Binding-site contacts:
Ligand atom C3 contacts residue LYS49 of chain 1.C at 3.3 Å.
Ligand atom C3 contacts residue SER10 of chain 1.I at 3.8 Å.
Ligand atom C3 contacts residue ARG56 of chain 1.C at 3.5 Å.
Ligand atom O5 contacts residue VAL9 of chain 1.I at 4.0 Å.
Ligand atom O3 contacts residue ARG56 of chain 1.C at 2.7 Å (salt-bridge).
Ligand atom C8 contacts residue GLN11 of chain 1.I at 3.1 Å.
Ligand atom C8 contacts residue LYS124 of chain 1.C at 4.2 Å.
Ligand atom C2 contacts residue SER10 of chain 1.I at 2.5 Å.
Ligand atom O4 contacts residue ARG60 of chain 1.C at 3.5 Å (salt-bridge).
Ligand atom N2 contacts residue LYS49 of chain 1.C at 4.1 Å.
Ligand atom C8 contacts residue ASN177 of chain 1.C at 3.5 Å.
Ligand atom C4 contacts residue ARG56 of chain 1.C at 3.3 Å.
Ligand atom O6 contacts residue GLU184 of chain 1.C at 3.3 Å (salt-bridge).
Ligand atom O7 contacts residue ARG131 of chain 1.C at 2.9 Å (salt-bridge).
Ligand atom C8 contacts residue ASP128 of chain 1.C at 3.9 Å.
Ligand atom C2 contacts residue ARG131 of chain 1.C at 3.5 Å.
Ligand atom O3 contacts residue LYS49 of chain 1.C at 3.2 Å (salt-bridge).
Ligand atom O3 contacts residue ARG131 of chain 1.C at 4.0 Å.
Ligand atom N2 contacts residue TYR132 of chain 1.C at 4.0 Å.
Ligand atom O4 contacts residue LYS49 of chain 1.C at 4.0 Å.
Ligand atom N2 contacts residue ARG131 of chain 1.C at 4.0 Å.
Ligand atom C8 contacts residue ALA12 of chain 1.I at 3.1 Å (hydrophobic).
Ligand atom C7 contacts residue ARG131 of chain 1.C at 3.7 Å.
Ligand atom C1 contacts residue VAL9 of chain 1.I at 3.7 Å (hydrophobic).
Ligand atom C6 contacts residue ARG60 of chain 1.C at 3.9 Å.
Ligand atom O4 contacts residue ARG56 of chain 1.C at 2.6 Å (salt-bridge).
Ligand atom C5 contacts residue SER10 of chain 1.I at 3.7 Å.
Ligand atom N2 contacts residue SER10 of chain 1.I at 2.8 Å.
Ligand atom C8 contacts residue TYR132 of chain 1.C at 3.7 Å (hydrophobic).
Ligand atom C3 contacts residue TYR132 of chain 1.C at 4.1 Å (hydrophobic).
Ligand atom C7 contacts residue TYR132 of chain 1.C at 3.2 Å (hydrophobic).
Ligand atom O7 contacts residue ASN177 of chain 1.C at 3.5 Å (h-bond).
Ligand atom O7 contacts residue TYR132 of chain 1.C at 2.6 Å (h-bond).
Ligand atom C7 contacts residue ASN177 of chain 1.C at 3.5 Å.
Ligand atom O5 contacts residue SER10 of chain 1.I at 2.4 Å (h-bond).
Ligand atom O3 contacts residue TYR132 of chain 1.C at 2.9 Å (h-bond).
Ligand atom O7 contacts residue ASP128 of chain 1.C at 3.5 Å.
Ligand atom N2 contacts residue GLN11 of chain 1.I at 4.1 Å.
Ligand atom C1 contacts residue SER10 of chain 1.I at 1.5 Å.
Ligand atom C7 contacts residue SER10 of chain 1.I at 3.7 Å.

The small molecule below binds the protein below.
Small molecule (SMILES): CC(=O)N[C@@H]1[C@@H](O)[C@H](O)[C@@H](CO)O[C@H]1O

Sequence of chain 1.C:
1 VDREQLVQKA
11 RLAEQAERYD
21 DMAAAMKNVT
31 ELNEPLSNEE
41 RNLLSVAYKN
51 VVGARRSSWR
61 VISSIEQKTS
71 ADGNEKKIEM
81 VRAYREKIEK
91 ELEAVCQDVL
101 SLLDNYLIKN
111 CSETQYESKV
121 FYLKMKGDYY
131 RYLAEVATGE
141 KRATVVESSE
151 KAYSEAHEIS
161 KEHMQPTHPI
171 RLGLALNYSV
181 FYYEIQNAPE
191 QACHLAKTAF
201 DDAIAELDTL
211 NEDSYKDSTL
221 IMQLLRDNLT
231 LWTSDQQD

Sequence of chain 1.I:
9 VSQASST